Sequence of chain 1.A:
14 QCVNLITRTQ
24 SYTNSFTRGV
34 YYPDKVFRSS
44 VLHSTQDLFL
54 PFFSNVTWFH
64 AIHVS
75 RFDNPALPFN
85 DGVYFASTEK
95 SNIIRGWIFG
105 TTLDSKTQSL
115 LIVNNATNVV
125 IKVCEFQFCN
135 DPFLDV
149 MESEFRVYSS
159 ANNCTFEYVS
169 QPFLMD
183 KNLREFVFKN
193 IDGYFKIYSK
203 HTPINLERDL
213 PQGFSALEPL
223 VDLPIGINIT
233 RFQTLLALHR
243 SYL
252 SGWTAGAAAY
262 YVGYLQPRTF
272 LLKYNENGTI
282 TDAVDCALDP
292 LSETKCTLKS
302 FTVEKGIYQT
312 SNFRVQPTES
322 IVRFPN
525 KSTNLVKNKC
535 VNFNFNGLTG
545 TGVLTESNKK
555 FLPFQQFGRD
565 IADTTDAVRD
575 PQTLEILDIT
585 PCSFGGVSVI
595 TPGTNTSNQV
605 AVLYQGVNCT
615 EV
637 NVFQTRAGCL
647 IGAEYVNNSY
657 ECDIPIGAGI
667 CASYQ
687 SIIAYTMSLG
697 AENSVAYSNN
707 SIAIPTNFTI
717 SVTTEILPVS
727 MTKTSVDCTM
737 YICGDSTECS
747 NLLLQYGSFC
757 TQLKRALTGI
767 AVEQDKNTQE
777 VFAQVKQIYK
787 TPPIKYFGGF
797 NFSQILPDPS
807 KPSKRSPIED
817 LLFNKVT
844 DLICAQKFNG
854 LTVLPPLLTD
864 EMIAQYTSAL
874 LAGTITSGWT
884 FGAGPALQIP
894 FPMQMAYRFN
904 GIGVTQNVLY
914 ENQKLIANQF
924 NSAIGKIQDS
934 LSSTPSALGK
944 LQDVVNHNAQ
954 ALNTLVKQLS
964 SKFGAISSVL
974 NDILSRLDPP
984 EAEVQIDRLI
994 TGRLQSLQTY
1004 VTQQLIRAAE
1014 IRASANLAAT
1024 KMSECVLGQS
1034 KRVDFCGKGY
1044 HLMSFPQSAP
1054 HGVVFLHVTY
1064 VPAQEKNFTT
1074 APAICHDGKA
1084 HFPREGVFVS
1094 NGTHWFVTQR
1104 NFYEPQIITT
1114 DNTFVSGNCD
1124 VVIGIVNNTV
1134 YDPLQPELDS

Sequence of chain 1.B:
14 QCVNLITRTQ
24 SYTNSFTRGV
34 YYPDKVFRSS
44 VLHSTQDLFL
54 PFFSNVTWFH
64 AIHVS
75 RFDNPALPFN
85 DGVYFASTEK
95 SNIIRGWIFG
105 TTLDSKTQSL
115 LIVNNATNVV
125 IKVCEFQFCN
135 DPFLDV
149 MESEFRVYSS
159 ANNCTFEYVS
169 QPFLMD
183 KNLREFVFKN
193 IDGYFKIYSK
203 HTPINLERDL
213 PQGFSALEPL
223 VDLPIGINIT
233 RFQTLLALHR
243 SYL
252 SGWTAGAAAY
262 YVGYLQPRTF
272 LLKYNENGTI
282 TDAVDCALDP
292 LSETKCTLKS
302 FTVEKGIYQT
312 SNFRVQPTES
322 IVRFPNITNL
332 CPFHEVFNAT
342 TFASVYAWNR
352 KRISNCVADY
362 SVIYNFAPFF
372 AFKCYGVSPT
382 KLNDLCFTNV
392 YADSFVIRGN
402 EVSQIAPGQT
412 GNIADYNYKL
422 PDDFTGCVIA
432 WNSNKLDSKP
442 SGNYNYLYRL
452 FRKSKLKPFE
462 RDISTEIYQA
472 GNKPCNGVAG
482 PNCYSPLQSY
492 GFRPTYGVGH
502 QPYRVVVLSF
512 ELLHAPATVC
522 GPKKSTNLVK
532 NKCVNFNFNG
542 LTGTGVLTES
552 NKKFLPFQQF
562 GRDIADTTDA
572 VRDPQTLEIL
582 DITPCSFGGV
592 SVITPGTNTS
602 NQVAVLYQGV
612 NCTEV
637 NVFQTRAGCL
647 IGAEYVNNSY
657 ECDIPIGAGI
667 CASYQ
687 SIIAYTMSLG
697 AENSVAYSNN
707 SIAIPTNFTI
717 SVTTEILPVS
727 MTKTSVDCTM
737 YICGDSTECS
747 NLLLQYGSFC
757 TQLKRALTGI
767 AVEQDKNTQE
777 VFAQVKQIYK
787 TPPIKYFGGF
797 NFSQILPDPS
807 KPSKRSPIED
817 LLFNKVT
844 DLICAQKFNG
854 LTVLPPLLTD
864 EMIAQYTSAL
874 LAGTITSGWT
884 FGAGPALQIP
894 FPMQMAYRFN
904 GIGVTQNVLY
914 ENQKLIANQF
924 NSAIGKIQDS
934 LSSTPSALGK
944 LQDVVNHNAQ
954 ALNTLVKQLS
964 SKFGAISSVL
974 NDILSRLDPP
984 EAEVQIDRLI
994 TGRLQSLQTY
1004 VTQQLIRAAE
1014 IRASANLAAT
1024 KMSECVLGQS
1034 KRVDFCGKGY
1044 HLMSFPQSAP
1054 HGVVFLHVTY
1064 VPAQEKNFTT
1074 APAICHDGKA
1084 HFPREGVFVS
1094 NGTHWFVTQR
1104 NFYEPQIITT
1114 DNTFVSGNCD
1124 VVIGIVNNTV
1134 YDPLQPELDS

Binding-site contacts:
Ligand atom C3 contacts residue ASN705 of chain 1.A at 3.8 Å.
Ligand atom C1 contacts residue TYR792 of chain 1.B at 4.5 Å (hydrophobic).
Ligand atom C5 contacts residue ASN705 of chain 1.A at 3.7 Å.
Ligand atom C2 contacts residue ASN705 of chain 1.A at 2.5 Å.
Ligand atom N2 contacts residue TYR792 of chain 1.B at 4.1 Å.
Ligand atom O7 contacts residue TYR792 of chain 1.B at 3.3 Å.
Ligand atom C4 contacts residue ASN705 of chain 1.A at 4.2 Å.
Ligand atom C7 contacts residue TYR792 of chain 1.B at 3.8 Å (hydrophobic).
Ligand atom C4 contacts residue ILE790 of chain 1.B at 3.8 Å (hydrophobic).
Ligand atom C6 contacts residue ILE790 of chain 1.B at 3.7 Å (hydrophobic).
Ligand atom O6 contacts residue ASN705 of chain 1.A at 3.9 Å.
Ligand atom N2 contacts residue ASN705 of chain 1.A at 3.0 Å (h-bond).
Ligand atom O4 contacts residue ILE790 of chain 1.B at 3.7 Å.
Ligand atom O6 contacts residue ILE790 of chain 1.B at 4.1 Å.
Ligand atom O5 contacts residue ASN705 of chain 1.A at 2.4 Å (h-bond).
Ligand atom C2 contacts residue TYR792 of chain 1.B at 3.8 Å (hydrophobic).
Ligand atom C7 contacts residue ASN705 of chain 1.A at 4.1 Å.
Ligand atom C1 contacts residue ASN705 of chain 1.A at 1.4 Å.
Ligand atom C5 contacts residue ILE790 of chain 1.B at 4.4 Å (hydrophobic).

This protein binds this small molecule.
Small molecule (SMILES): CC(=O)N[C@@H]1[C@@H](O)[C@H](O)[C@@H](CO)O[C@H]1O